The small molecule below binds the protein below.
Small molecule (SMILES): CC(C)C[C@H](NC(=O)[C@H](CC1=CN=C2C=CC=CC12)NC(=O)[C@H](C)NC(=O)[C@@H]1CCCN1)C(=O)N[C@@H](Cc1ccccc1)C(=O)N[C@@H](CCC(=O)O)C(=O)N[C@@H](C)C=O

Sequence of chain 8.A:
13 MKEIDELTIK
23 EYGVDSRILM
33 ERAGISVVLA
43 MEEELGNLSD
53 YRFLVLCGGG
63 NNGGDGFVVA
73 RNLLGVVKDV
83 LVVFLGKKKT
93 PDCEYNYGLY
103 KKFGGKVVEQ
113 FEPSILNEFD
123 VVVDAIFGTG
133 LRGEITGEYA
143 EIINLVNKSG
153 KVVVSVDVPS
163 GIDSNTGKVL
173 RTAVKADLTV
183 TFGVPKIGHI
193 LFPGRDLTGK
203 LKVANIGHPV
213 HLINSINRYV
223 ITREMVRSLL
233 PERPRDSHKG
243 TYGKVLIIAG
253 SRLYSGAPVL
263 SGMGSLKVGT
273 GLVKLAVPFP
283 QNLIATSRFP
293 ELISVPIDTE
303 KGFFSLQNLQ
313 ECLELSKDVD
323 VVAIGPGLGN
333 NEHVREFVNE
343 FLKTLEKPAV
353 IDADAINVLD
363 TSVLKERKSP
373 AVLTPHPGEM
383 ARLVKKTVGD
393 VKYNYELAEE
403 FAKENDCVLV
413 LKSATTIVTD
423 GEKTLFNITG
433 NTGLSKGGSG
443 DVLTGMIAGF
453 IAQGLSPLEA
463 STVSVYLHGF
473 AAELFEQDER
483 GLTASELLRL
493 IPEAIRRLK

Binding-site contacts:
Ligand atom CA contacts residue GLU44 of chain 4.A at 3.8 Å.
Ligand atom CD1 contacts residue SER38 of chain 8.A at 3.7 Å.
Ligand atom NE1 contacts residue ASN74 of chain 4.A at 2.9 Å (h-bond).
Ligand atom CE2 contacts residue GLU45 of chain 8.A at 3.7 Å.
Ligand atom N contacts residue GLU44 of chain 4.A at 3.1 Å (salt-bridge).
Ligand atom CZ2 contacts residue ARG34 of chain 8.A at 3.6 Å.
Ligand atom CD2 contacts residue VAL40 of chain 4.A at 3.6 Å (hydrophobic).
Ligand atom CZ contacts residue SER38 of chain 8.A at 3.4 Å.
Ligand atom CE1 contacts residue SER38 of chain 8.A at 3.8 Å.
Ligand atom CH2 contacts residue ARG34 of chain 8.A at 3.4 Å.
Ligand atom CD2 contacts residue GLU45 of chain 8.A at 3.6 Å.
Ligand atom N contacts residue ASN49 of chain 4.A at 3.9 Å.
Ligand atom CG contacts residue VAL40 of chain 4.A at 3.7 Å (hydrophobic).
Ligand atom C contacts residue VAL205 of chain 8.A at 3.5 Å (hydrophobic).
Ligand atom CD2 contacts residue LEU41 of chain 8.A at 3.5 Å (hydrophobic).
Ligand atom CZ2 contacts residue ASN207 of chain 8.A at 3.7 Å.
Ligand atom O contacts residue VAL205 of chain 8.A at 3.0 Å (h-bond).
Ligand atom C contacts residue GLU44 of chain 4.A at 3.2 Å.
Ligand atom CE2 contacts residue ASN207 of chain 8.A at 3.5 Å.
Ligand atom O contacts residue ASN207 of chain 8.A at 2.8 Å (h-bond).
Ligand atom CZ contacts residue ALA42 of chain 8.A at 3.6 Å (hydrophobic).
Ligand atom CZ2 contacts residue ASN74 of chain 4.A at 3.5 Å.
Ligand atom O contacts residue VAL205 of chain 8.A at 3.6 Å (h-bond).
Ligand atom CE1 contacts residue ALA206 of chain 8.A at 3.8 Å (hydrophobic).
Ligand atom O contacts residue ASN207 of chain 8.A at 3.2 Å (h-bond).
Ligand atom N contacts residue VAL205 of chain 8.A at 2.8 Å (h-bond).
Ligand atom N contacts residue GLU44 of chain 4.A at 3.0 Å (salt-bridge).
Ligand atom CB contacts residue GLU44 of chain 4.A at 3.2 Å.
Ligand atom CD1 contacts residue ASN207 of chain 8.A at 3.5 Å.
Ligand atom NE1 contacts residue ASN207 of chain 8.A at 3.6 Å (h-bond).
Ligand atom CD1 contacts residue VAL40 of chain 4.A at 3.9 Å (hydrophobic).
Ligand atom CH2 contacts residue ILE37 of chain 4.A at 3.8 Å (hydrophobic).
Ligand atom CA contacts residue VAL205 of chain 8.A at 3.3 Å (hydrophobic).
Ligand atom CD1 contacts residue ASN74 of chain 4.A at 3.8 Å.
Ligand atom C contacts residue LEU203 of chain 8.A at 3.9 Å (hydrophobic).
Ligand atom CA contacts residue GLU44 of chain 4.A at 3.2 Å.
Ligand atom CE2 contacts residue VAL40 of chain 4.A at 3.7 Å (hydrophobic).
Ligand atom CB contacts residue GLU44 of chain 4.A at 3.5 Å.
Ligand atom CA contacts residue VAL205 of chain 8.A at 3.8 Å (hydrophobic).
Ligand atom O contacts residue ALA206 of chain 8.A at 3.2 Å.

Sequence of chain 4.A:
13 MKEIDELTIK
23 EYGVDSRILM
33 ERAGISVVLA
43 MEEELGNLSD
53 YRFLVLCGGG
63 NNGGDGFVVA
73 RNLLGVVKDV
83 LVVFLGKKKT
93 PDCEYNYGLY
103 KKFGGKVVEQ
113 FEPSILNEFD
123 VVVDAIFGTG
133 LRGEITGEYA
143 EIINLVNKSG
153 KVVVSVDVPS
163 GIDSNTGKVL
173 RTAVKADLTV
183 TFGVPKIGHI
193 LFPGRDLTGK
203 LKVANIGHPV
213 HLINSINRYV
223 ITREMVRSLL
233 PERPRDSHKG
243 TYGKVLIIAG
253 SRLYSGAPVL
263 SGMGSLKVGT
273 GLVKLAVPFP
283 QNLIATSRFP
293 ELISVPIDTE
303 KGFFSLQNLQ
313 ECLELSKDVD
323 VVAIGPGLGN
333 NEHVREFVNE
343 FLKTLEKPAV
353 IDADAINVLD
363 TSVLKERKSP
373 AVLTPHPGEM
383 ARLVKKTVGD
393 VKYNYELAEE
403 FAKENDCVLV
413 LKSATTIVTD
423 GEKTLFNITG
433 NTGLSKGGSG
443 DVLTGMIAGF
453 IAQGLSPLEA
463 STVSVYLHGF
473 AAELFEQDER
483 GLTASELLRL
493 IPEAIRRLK